Binding-site contacts:
Ligand atom C8 contacts residue VAL1211 of chain 1.G at 3.3 Å (hydrophobic).
Ligand atom C3 contacts residue VAL333 of chain 1.H at 4.1 Å (hydrophobic).
Ligand atom C14 contacts residue CYS1082 of chain 1.G at 3.8 Å (hydrophobic).
Ligand atom C12 contacts residue GLU1141 of chain 1.G at 4.1 Å.
Ligand atom C13 contacts residue ILE1149 of chain 1.G at 4.3 Å (hydrophobic).
Ligand atom C5 contacts residue LEU1137 of chain 1.G at 3.9 Å (hydrophobic).
Ligand atom C11 contacts residue LEU1137 of chain 1.G at 4.2 Å (hydrophobic).
Ligand atom C4 contacts residue LEU1137 of chain 1.G at 3.6 Å (hydrophobic).
Ligand atom C13 contacts residue ALA1138 of chain 1.G at 4.3 Å (hydrophobic).
Ligand atom C4 contacts residue CYS1220 of chain 1.G at 3.9 Å (hydrophobic).
Ligand atom C9 contacts residue VAL1211 of chain 1.G at 3.6 Å (hydrophobic).
Ligand atom C1 contacts residue SER1218 of chain 1.G at 3.2 Å.
Ligand atom C4 contacts residue VAL333 of chain 1.H at 3.6 Å (hydrophobic).
Ligand atom C11 contacts residue ALA1138 of chain 1.G at 4.2 Å (hydrophobic).
Ligand atom C11 contacts residue GLU1141 of chain 1.G at 4.2 Å.
Ligand atom C7 contacts residue LEU1137 of chain 1.G at 3.6 Å (hydrophobic).
Ligand atom C6 contacts residue LEU1137 of chain 1.G at 2.9 Å (hydrophobic).
Ligand atom C15 contacts residue LEU1134 of chain 1.G at 3.8 Å (hydrophobic).
Ligand atom C6 contacts residue ALA1207 of chain 1.G at 4.0 Å (hydrophobic).
Ligand atom C1 contacts residue CYS1220 of chain 1.G at 1.4 Å (hydrophobic).
Ligand atom C6 contacts residue ALA1208 of chain 1.G at 3.7 Å (hydrophobic).
Ligand atom C2 contacts residue GLU1141 of chain 1.G at 3.9 Å.
Ligand atom C1 contacts residue ARG330 of chain 1.H at 4.3 Å.
Ligand atom C2 contacts residue SER1218 of chain 1.G at 3.5 Å.
Ligand atom C13 contacts residue LYS1081 of chain 1.G at 4.2 Å.
Ligand atom C2 contacts residue ARG330 of chain 1.H at 3.4 Å.
Ligand atom C5 contacts residue ARG330 of chain 1.H at 3.6 Å.
Ligand atom C12 contacts residue ALA1138 of chain 1.G at 4.1 Å (hydrophobic).
Ligand atom C14 contacts residue LYS1081 of chain 1.G at 2.9 Å.
Ligand atom C1 contacts residue GLU1141 of chain 1.G at 3.2 Å.
Ligand atom C10 contacts residue ALA1208 of chain 1.G at 4.0 Å (hydrophobic).
Ligand atom C5 contacts residue ALA1208 of chain 1.G at 3.3 Å (hydrophobic).
Ligand atom C3 contacts residue CYS1220 of chain 1.G at 3.8 Å (hydrophobic).
Ligand atom C3 contacts residue ARG330 of chain 1.H at 3.8 Å.
Ligand atom C8 contacts residue ALA1207 of chain 1.G at 4.2 Å (hydrophobic).
Ligand atom C15 contacts residue ILE1149 of chain 1.G at 3.5 Å (hydrophobic).
Ligand atom C2 contacts residue CYS1220 of chain 1.G at 2.8 Å (hydrophobic).
Ligand atom C10 contacts residue VAL1211 of chain 1.G at 2.2 Å (hydrophobic).
Ligand atom C14 contacts residue ILE1145 of chain 1.G at 4.1 Å (hydrophobic).
Ligand atom C10 contacts residue ALA1207 of chain 1.G at 2.8 Å (hydrophobic).

This protein binds this small molecule.
Small molecule (SMILES): C/C=C(\C)CC/C=C(\C)CCC=C(C)C

Sequence of chain 1.G:
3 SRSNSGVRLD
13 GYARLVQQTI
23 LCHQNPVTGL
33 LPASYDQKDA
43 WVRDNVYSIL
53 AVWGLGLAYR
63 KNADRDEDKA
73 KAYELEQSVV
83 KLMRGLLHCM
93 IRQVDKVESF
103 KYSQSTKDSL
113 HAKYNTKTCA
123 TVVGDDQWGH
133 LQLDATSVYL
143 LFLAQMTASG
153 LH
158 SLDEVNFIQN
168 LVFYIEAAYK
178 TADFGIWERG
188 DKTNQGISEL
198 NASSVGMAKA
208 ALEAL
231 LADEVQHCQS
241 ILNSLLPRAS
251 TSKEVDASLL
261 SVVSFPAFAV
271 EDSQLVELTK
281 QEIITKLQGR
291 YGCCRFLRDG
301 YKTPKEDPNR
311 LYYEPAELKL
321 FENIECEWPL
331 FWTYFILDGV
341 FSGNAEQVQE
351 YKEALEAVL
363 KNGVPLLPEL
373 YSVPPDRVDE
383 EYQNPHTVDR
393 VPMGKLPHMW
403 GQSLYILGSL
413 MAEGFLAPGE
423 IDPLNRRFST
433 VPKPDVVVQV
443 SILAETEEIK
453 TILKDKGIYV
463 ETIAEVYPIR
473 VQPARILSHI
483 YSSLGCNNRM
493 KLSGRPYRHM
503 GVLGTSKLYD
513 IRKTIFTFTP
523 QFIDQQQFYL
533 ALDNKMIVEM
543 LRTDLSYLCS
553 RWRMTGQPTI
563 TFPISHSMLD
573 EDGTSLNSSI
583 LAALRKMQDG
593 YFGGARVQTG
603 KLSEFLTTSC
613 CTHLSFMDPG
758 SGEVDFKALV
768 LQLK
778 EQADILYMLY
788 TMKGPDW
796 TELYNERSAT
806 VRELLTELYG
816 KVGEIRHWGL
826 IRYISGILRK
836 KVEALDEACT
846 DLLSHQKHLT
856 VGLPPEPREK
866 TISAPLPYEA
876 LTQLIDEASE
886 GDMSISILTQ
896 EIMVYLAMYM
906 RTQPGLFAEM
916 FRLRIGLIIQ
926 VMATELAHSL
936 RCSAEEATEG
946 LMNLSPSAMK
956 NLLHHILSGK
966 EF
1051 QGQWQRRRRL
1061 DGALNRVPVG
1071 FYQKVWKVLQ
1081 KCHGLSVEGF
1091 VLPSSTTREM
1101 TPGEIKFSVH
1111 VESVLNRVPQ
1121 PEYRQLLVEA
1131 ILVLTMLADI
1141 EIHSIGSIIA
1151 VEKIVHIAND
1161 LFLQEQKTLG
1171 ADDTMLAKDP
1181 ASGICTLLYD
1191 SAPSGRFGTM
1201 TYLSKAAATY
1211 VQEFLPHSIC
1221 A

Sequence of chain 1.H:
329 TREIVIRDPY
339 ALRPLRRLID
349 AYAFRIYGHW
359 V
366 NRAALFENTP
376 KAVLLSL